Binding-site contacts:
Ligand atom CAF contacts residue ALA133 of chain 1.A at 4.4 Å (hydrophobic).
Ligand atom CAK contacts residue ARG118 of chain 1.A at 4.4 Å.
Ligand atom OAB contacts residue CYC1 of chain 1.B at 4.4 Å.
Ligand atom NAL contacts residue ARG118 of chain 1.A at 4.3 Å.
Ligand atom CAM contacts residue CYC1 of chain 1.B at 3.9 Å.
Ligand atom CAI contacts residue CYC1 of chain 1.B at 3.9 Å.
Ligand atom SAO contacts residue CYC1 of chain 1.B at 4.5 Å.
Ligand atom CAG contacts residue PHE135 of chain 1.A at 3.8 Å (hydrophobic).
Ligand atom CAE contacts residue ALA133 of chain 1.A at 3.4 Å (hydrophobic).
Ligand atom SAO contacts residue TYR110 of chain 1.A at 3.9 Å.
Ligand atom CAH contacts residue ARG118 of chain 1.A at 3.9 Å.
Ligand atom CAN contacts residue CYC1 of chain 1.B at 3.6 Å.
Ligand atom CAK contacts residue CYC1 of chain 1.B at 3.5 Å.
Ligand atom SAO contacts residue ARG118 of chain 1.A at 4.3 Å.
Ligand atom NAL contacts residue CYC1 of chain 1.B at 2.7 Å (h-bond).
Ligand atom CAI contacts residue GLY134 of chain 1.A at 4.3 Å.
Ligand atom OAD contacts residue CYC1 of chain 1.B at 4.3 Å.
Ligand atom OAC contacts residue CYC1 of chain 1.B at 3.0 Å.
Ligand atom OAD contacts residue ARG118 of chain 1.A at 3.4 Å (salt-bridge).
Ligand atom OAB contacts residue ARG118 of chain 1.A at 4.1 Å.
Ligand atom OAC contacts residue TYR110 of chain 1.A at 3.7 Å.
Ligand atom CAG contacts residue GLY134 of chain 1.A at 3.6 Å.
Ligand atom CAG contacts residue ALA133 of chain 1.A at 3.4 Å (hydrophobic).
Ligand atom CAM contacts residue TYR110 of chain 1.A at 3.9 Å (hydrophobic).
Ligand atom CAI contacts residue PHE135 of chain 1.A at 3.6 Å (hydrophobic).
Ligand atom CAI contacts residue NA1 of chain 1.F at 4.0 Å.
Ligand atom CAJ contacts residue CYC1 of chain 1.B at 3.5 Å.
Ligand atom CAJ contacts residue ARG118 of chain 1.A at 4.5 Å.
Ligand atom CAK contacts residue TYR110 of chain 1.A at 3.2 Å (hydrophobic).
Ligand atom CAH contacts residue CYC1 of chain 1.B at 3.6 Å.
Ligand atom OAB contacts residue TYR110 of chain 1.A at 3.7 Å.
Ligand atom OAA contacts residue TYR110 of chain 1.A at 3.9 Å.

This protein binds this small molecule.
Small molecule (SMILES): O=S(=O)(O)CC(O)CNC1CCCCC1

Sequence of chain 1.A:
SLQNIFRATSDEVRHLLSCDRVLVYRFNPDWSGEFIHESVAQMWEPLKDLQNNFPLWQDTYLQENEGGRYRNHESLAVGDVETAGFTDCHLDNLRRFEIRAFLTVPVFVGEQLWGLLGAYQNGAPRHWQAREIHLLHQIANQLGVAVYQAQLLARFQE